This protein binds this small molecule.
Small molecule (SMILES): CC(=O)N[C@@H]1[C@@H](O)[C@H](O)[C@@H](CO)O[C@H]1O

Binding-site contacts:
Ligand atom C8 contacts residue ASN105 of chain 2.B at 3.5 Å.
Ligand atom C7 contacts residue ASN107 of chain 2.B at 3.6 Å.
Ligand atom C1 contacts residue ASN107 of chain 2.B at 1.4 Å.
Ligand atom O7 contacts residue ASN105 of chain 2.B at 3.5 Å (h-bond).
Ligand atom C4 contacts residue ASN107 of chain 2.B at 4.2 Å.
Ligand atom O7 contacts residue ASN107 of chain 2.B at 4.1 Å.
Ligand atom O3 contacts residue GLU110 of chain 2.B at 3.2 Å (salt-bridge).
Ligand atom C3 contacts residue GLU110 of chain 2.B at 3.6 Å.
Ligand atom O5 contacts residue ASN107 of chain 2.B at 2.4 Å (h-bond).
Ligand atom C5 contacts residue ASN107 of chain 2.B at 3.7 Å.
Ligand atom C8 contacts residue ARG106 of chain 2.B at 4.1 Å.
Ligand atom O7 contacts residue ARG106 of chain 2.B at 3.7 Å.
Ligand atom C8 contacts residue ASN107 of chain 2.B at 4.3 Å.
Ligand atom C4 contacts residue GLU110 of chain 2.B at 3.6 Å.
Ligand atom C3 contacts residue ASN107 of chain 2.B at 3.8 Å.
Ligand atom C7 contacts residue ARG106 of chain 2.B at 4.1 Å.
Ligand atom C7 contacts residue GLU110 of chain 2.B at 4.5 Å.
Ligand atom C2 contacts residue ASN107 of chain 2.B at 2.5 Å.
Ligand atom O7 contacts residue GLU110 of chain 2.B at 3.5 Å (salt-bridge).
Ligand atom N2 contacts residue ASN107 of chain 2.B at 2.9 Å (h-bond).
Ligand atom C7 contacts residue ASN105 of chain 2.B at 3.9 Å.
Ligand atom N2 contacts residue GLU110 of chain 2.B at 4.5 Å.
Ligand atom C2 contacts residue GLU110 of chain 2.B at 3.5 Å.

Sequence of chain 2.B:
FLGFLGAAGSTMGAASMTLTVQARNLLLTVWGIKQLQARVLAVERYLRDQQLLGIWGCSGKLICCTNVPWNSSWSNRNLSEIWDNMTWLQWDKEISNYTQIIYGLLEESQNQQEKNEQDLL